Binding-site contacts:
Ligand atom C5 contacts residue LEU151 of chain 19.D at 3.8 Å (hydrophobic).
Ligand atom C4 contacts residue LEU151 of chain 19.D at 4.0 Å (hydrophobic).
Ligand atom C6 contacts residue LEU91 of chain 19.D at 4.2 Å (hydrophobic).
Ligand atom O5 contacts residue ASN87 of chain 19.D at 2.3 Å (h-bond).
Ligand atom C7 contacts residue ILE155 of chain 19.D at 4.3 Å (hydrophobic).
Ligand atom C1 contacts residue SER89 of chain 19.D at 3.3 Å.
Ligand atom N2 contacts residue ILE155 of chain 19.D at 4.1 Å.
Ligand atom C5 contacts residue ASN87 of chain 19.D at 3.7 Å.
Ligand atom C4 contacts residue ASN87 of chain 19.D at 4.2 Å.
Ligand atom C8 contacts residue ILE155 of chain 19.D at 3.7 Å (hydrophobic).
Ligand atom C1 contacts residue ASN87 of chain 19.D at 1.4 Å.
Ligand atom C6 contacts residue LEU151 of chain 19.D at 3.7 Å (hydrophobic).
Ligand atom C7 contacts residue ASN87 of chain 19.D at 3.8 Å.
Ligand atom N2 contacts residue ASN87 of chain 19.D at 2.9 Å (h-bond).
Ligand atom O6 contacts residue LEU151 of chain 19.D at 3.4 Å.
Ligand atom O5 contacts residue SER89 of chain 19.D at 2.8 Å (h-bond).
Ligand atom C5 contacts residue SER89 of chain 19.D at 3.3 Å.
Ligand atom C6 contacts residue SER89 of chain 19.D at 3.6 Å.
Ligand atom C3 contacts residue LEU151 of chain 19.D at 4.2 Å (hydrophobic).
Ligand atom O4 contacts residue LEU151 of chain 19.D at 3.3 Å.
Ligand atom O7 contacts residue ASN87 of chain 19.D at 4.1 Å.
Ligand atom C3 contacts residue ASN87 of chain 19.D at 3.8 Å.
Ligand atom C2 contacts residue ASN87 of chain 19.D at 2.4 Å.
Ligand atom O6 contacts residue LEU91 of chain 19.D at 4.0 Å.
Ligand atom O6 contacts residue SER89 of chain 19.D at 2.8 Å (h-bond).

Sequence of chain 19.D:
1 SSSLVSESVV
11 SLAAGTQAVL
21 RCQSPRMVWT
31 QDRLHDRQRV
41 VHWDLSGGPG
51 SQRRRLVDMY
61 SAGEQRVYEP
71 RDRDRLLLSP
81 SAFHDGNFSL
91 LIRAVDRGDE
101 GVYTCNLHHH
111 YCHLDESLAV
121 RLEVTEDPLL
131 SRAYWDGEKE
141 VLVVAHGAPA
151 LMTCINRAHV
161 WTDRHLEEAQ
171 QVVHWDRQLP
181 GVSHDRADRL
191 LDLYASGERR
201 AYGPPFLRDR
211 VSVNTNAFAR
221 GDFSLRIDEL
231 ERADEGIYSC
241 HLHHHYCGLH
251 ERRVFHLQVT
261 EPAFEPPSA

A protein and the small-molecule ligand that binds it are described below.
Small molecule (SMILES): CC(=O)N[C@@H]1[C@@H](O)[C@H](O)[C@@H](CO)O[C@H]1O